The small molecule below binds the protein below.
Small molecule (SMILES): CC(=O)N[C@@H]1[C@@H](O)[C@H](O)[C@@H](CO)O[C@H]1O

Binding-site contacts:
Ligand atom O6 contacts residue ASN26 of chain 2.A at 4.5 Å.
Ligand atom C6 contacts residue THR28 of chain 2.A at 4.1 Å.
Ligand atom C2 contacts residue ASN26 of chain 2.A at 1.9 Å.
Ligand atom C5 contacts residue ASN26 of chain 2.A at 3.5 Å.
Ligand atom N2 contacts residue ASN26 of chain 2.A at 2.4 Å (h-bond).
Ligand atom O5 contacts residue ALA27 of chain 2.A at 4.0 Å.
Ligand atom C4 contacts residue ASN26 of chain 2.A at 3.8 Å.
Ligand atom C6 contacts residue THR307 of chain 2.A at 3.7 Å.
Ligand atom C6 contacts residue LEU51 of chain 2.B at 4.2 Å (hydrophobic).
Ligand atom C1 contacts residue ALA27 of chain 2.A at 4.4 Å (hydrophobic).
Ligand atom C1 contacts residue ASN26 of chain 2.A at 1.4 Å.
Ligand atom O5 contacts residue ASN26 of chain 2.A at 2.4 Å (h-bond).
Ligand atom O6 contacts residue THR307 of chain 2.A at 3.4 Å.
Ligand atom O3 contacts residue ASN26 of chain 2.A at 4.3 Å.
Ligand atom C5 contacts residue THR307 of chain 2.A at 4.2 Å.
Ligand atom C7 contacts residue ASN26 of chain 2.A at 3.1 Å.
Ligand atom C3 contacts residue ASN26 of chain 2.A at 3.3 Å.
Ligand atom C8 contacts residue ASN26 of chain 2.A at 3.5 Å.
Ligand atom O6 contacts residue LEU51 of chain 2.B at 4.5 Å.
Ligand atom O7 contacts residue ASN26 of chain 2.A at 4.0 Å.
Ligand atom C1 contacts residue THR307 of chain 2.A at 4.1 Å.
Ligand atom O5 contacts residue THR307 of chain 2.A at 3.3 Å (h-bond).

Sequence of chain 2.A:
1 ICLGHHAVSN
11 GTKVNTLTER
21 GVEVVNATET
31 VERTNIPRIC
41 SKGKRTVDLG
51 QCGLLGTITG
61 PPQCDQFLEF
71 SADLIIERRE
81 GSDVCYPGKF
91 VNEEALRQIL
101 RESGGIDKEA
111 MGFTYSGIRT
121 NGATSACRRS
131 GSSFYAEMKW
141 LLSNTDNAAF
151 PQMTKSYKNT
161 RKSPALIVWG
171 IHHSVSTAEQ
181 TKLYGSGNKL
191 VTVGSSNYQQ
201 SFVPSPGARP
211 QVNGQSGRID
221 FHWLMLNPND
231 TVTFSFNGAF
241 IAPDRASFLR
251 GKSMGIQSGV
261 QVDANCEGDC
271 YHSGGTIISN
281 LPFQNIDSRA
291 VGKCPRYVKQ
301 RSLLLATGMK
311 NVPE

Sequence of chain 2.B:
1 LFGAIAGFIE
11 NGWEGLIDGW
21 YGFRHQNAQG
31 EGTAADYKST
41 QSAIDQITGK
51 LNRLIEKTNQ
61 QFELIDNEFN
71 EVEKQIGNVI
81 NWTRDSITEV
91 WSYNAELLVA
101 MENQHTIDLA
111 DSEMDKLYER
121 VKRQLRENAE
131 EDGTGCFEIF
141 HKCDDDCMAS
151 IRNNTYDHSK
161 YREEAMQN